The small molecule below binds the protein below.
Small molecule (SMILES): CC(=O)N[C@@H]1[C@@H](O)[C@H](O)[C@@H](CO)O[C@H]1O

Sequence of chain 1.A:
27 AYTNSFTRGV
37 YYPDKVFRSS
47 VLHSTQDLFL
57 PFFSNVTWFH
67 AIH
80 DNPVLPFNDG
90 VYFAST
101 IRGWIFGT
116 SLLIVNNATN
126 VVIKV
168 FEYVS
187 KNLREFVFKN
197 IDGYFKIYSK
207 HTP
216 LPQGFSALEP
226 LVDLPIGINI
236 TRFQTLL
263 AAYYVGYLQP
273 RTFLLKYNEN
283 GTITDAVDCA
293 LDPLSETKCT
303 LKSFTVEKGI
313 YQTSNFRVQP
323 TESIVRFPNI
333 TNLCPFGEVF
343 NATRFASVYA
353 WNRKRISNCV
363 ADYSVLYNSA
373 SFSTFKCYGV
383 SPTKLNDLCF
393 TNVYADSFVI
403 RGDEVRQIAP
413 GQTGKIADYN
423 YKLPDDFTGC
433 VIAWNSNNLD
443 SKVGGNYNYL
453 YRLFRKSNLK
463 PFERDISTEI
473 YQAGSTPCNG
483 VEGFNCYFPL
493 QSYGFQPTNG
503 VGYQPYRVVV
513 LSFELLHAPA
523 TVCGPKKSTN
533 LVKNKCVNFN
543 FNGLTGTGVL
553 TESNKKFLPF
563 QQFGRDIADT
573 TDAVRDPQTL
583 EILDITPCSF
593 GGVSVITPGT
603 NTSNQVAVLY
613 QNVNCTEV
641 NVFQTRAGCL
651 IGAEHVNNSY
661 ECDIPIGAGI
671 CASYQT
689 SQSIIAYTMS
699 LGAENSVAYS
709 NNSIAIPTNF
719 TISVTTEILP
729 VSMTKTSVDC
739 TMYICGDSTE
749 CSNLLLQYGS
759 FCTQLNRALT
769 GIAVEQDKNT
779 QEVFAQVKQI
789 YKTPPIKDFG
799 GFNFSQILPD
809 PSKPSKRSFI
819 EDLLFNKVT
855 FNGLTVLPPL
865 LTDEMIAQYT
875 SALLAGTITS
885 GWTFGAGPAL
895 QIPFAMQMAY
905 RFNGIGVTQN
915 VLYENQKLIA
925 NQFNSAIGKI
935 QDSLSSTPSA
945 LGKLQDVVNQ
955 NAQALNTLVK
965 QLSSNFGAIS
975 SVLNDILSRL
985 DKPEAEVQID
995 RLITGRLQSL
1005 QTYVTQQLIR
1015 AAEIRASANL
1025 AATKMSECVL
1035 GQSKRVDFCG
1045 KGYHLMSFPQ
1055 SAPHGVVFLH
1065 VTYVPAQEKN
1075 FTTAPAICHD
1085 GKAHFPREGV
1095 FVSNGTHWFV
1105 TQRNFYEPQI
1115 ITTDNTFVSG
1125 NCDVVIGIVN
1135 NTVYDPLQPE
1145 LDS

Binding-site contacts:
Ligand atom C4 contacts residue HIS1101 of chain 1.A at 4.4 Å.
Ligand atom C5 contacts residue HIS1101 of chain 1.A at 3.6 Å.
Ligand atom C5 contacts residue ASN1098 of chain 1.A at 3.6 Å.
Ligand atom C1 contacts residue PHE1103 of chain 1.A at 4.4 Å (hydrophobic).
Ligand atom O5 contacts residue HIS1101 of chain 1.A at 4.1 Å.
Ligand atom C6 contacts residue PHE1103 of chain 1.A at 3.6 Å (hydrophobic).
Ligand atom C3 contacts residue ASN1098 of chain 1.A at 3.8 Å.
Ligand atom C8 contacts residue THR1100 of chain 1.A at 3.6 Å.
Ligand atom O7 contacts residue ASN1098 of chain 1.A at 2.8 Å (h-bond).
Ligand atom O5 contacts residue PHE1103 of chain 1.A at 3.7 Å.
Ligand atom N2 contacts residue ASN1098 of chain 1.A at 2.9 Å (h-bond).
Ligand atom N2 contacts residue THR1100 of chain 1.A at 3.3 Å (h-bond).
Ligand atom C6 contacts residue HIS1101 of chain 1.A at 3.9 Å.
Ligand atom C2 contacts residue THR1100 of chain 1.A at 4.4 Å.
Ligand atom C7 contacts residue ASN1098 of chain 1.A at 3.0 Å.
Ligand atom O6 contacts residue PHE1103 of chain 1.A at 3.6 Å.
Ligand atom C2 contacts residue ASN1098 of chain 1.A at 2.4 Å.
Ligand atom O5 contacts residue ASN1098 of chain 1.A at 2.3 Å (h-bond).
Ligand atom O4 contacts residue HIS1101 of chain 1.A at 4.3 Å.
Ligand atom C7 contacts residue THR1100 of chain 1.A at 3.9 Å.
Ligand atom C4 contacts residue ASN1098 of chain 1.A at 4.2 Å.
Ligand atom C1 contacts residue ASN1098 of chain 1.A at 1.4 Å.
Ligand atom C8 contacts residue ASN1098 of chain 1.A at 3.5 Å.
Ligand atom C5 contacts residue PHE1103 of chain 1.A at 4.0 Å (hydrophobic).